Binding-site contacts:
Ligand atom O6 contacts residue HIS377 of chain 1.A at 2.7 Å (h-bond).
Ligand atom C3 contacts residue GLU672 of chain 1.A at 3.5 Å.
Ligand atom O4 contacts residue SER674 of chain 1.A at 3.4 Å.
Ligand atom O2 contacts residue GLU672 of chain 1.A at 2.9 Å (salt-bridge).
Ligand atom O3 contacts residue ALA673 of chain 1.A at 3.4 Å (h-bond).
Ligand atom O4 contacts residue THR676 of chain 1.A at 4.1 Å.
Ligand atom O4 contacts residue GLY675 of chain 1.A at 2.8 Å (h-bond).
Ligand atom O6 contacts residue VAL455 of chain 1.A at 4.0 Å.
Ligand atom O5 contacts residue GLY135 of chain 1.A at 3.9 Å.
Ligand atom O3 contacts residue GLU672 of chain 1.A at 2.9 Å (salt-bridge).
Ligand atom O5 contacts residue LEU136 of chain 1.A at 3.6 Å.
Ligand atom O1 contacts residue LEU136 of chain 1.A at 3.7 Å.
Ligand atom O1 contacts residue ASN284 of chain 1.A at 3.7 Å.
Ligand atom C1 contacts residue ASN284 of chain 1.A at 4.1 Å.
Ligand atom C6 contacts residue LEU136 of chain 1.A at 3.9 Å (hydrophobic).
Ligand atom C4 contacts residue ASN484 of chain 1.A at 3.8 Å.
Ligand atom O5 contacts residue HIS377 of chain 1.A at 3.4 Å (h-bond).
Ligand atom C1 contacts residue HIS377 of chain 1.A at 4.1 Å.
Ligand atom O1 contacts residue GLY135 of chain 1.A at 3.6 Å.
Ligand atom C5 contacts residue GLY135 of chain 1.A at 3.6 Å.
Ligand atom C3 contacts residue GLY675 of chain 1.A at 3.7 Å.
Ligand atom C2 contacts residue HIS377 of chain 1.A at 3.6 Å.
Ligand atom C4 contacts residue GLY675 of chain 1.A at 3.7 Å.
Ligand atom C6 contacts residue HIS377 of chain 1.A at 3.6 Å.
Ligand atom C5 contacts residue LEU136 of chain 1.A at 3.9 Å (hydrophobic).
Ligand atom O2 contacts residue ASN284 of chain 1.A at 3.2 Å (h-bond).
Ligand atom C3 contacts residue SER674 of chain 1.A at 4.2 Å.
Ligand atom C6 contacts residue LEU139 of chain 1.A at 4.0 Å (hydrophobic).
Ligand atom O6 contacts residue LEU139 of chain 1.A at 3.7 Å.
Ligand atom O4 contacts residue ASN484 of chain 1.A at 3.1 Å (h-bond).
Ligand atom C5 contacts residue HIS377 of chain 1.A at 4.1 Å.
Ligand atom C4 contacts residue SER674 of chain 1.A at 4.2 Å.
Ligand atom C2 contacts residue ASN284 of chain 1.A at 4.2 Å.
Ligand atom C6 contacts residue GLY135 of chain 1.A at 3.3 Å.
Ligand atom O6 contacts residue ASN484 of chain 1.A at 3.0 Å (h-bond).
Ligand atom C6 contacts residue ASN484 of chain 1.A at 3.4 Å.
Ligand atom O2 contacts residue TYR573 of chain 1.A at 3.4 Å (h-bond).
Ligand atom O3 contacts residue SER674 of chain 1.A at 3.0 Å (h-bond).
Ligand atom O3 contacts residue GLY675 of chain 1.A at 3.0 Å (h-bond).
Ligand atom C2 contacts residue GLU672 of chain 1.A at 3.8 Å.

This protein binds this small molecule.
Small molecule (SMILES): OC[C@H]1O[C@H](O)[C@H](O)[C@@H](O)[C@@H]1O

Sequence of chain 1.A:
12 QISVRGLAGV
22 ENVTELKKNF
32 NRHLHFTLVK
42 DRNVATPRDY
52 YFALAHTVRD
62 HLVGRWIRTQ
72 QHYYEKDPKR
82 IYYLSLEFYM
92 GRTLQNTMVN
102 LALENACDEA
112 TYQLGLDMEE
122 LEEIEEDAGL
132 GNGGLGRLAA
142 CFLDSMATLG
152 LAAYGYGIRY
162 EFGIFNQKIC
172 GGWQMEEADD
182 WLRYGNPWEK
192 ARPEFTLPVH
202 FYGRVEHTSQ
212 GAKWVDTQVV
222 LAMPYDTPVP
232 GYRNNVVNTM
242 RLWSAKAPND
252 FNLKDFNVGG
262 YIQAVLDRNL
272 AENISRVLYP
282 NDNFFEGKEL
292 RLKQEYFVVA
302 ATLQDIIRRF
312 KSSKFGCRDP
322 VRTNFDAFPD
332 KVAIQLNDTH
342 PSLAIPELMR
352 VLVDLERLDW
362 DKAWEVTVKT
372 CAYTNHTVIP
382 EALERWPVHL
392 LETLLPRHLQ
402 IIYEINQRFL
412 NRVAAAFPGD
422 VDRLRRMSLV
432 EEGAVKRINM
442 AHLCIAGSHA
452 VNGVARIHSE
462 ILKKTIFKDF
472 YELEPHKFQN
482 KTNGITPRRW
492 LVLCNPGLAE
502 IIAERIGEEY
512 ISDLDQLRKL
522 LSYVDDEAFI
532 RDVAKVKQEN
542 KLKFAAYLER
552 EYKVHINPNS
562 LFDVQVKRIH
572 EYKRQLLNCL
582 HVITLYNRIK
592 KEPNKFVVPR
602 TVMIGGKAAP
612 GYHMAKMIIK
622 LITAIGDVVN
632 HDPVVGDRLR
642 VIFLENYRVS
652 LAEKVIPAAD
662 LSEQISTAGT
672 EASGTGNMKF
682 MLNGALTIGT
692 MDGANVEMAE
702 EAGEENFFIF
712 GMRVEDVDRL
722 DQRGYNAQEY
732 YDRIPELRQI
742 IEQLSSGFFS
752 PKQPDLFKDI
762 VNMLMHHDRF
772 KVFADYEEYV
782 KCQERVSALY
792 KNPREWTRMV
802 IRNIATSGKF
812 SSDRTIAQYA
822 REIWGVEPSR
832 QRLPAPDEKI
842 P